Sequence of chain 1.G:
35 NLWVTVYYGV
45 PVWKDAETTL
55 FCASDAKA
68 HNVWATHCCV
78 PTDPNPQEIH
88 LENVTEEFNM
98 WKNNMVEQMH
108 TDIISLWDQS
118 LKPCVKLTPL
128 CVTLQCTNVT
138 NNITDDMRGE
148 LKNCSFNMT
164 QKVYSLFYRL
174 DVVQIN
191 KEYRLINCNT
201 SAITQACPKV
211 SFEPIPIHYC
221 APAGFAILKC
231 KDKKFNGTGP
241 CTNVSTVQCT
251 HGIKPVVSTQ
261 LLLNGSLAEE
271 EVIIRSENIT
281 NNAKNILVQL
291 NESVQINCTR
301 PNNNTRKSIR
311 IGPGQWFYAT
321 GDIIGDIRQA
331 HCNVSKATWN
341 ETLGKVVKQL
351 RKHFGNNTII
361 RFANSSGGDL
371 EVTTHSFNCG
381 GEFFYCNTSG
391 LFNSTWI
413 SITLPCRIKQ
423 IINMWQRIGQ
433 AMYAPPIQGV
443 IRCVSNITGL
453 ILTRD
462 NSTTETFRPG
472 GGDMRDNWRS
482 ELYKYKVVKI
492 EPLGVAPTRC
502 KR

Binding-site contacts:
Ligand atom O6 contacts residue SER293 of chain 1.G at 3.7 Å.
Ligand atom C7 contacts residue ASN264 of chain 1.G at 4.4 Å.
Ligand atom C1 contacts residue SER293 of chain 1.G at 3.8 Å.
Ligand atom N2 contacts residue ASN448 of chain 1.G at 3.0 Å (h-bond).
Ligand atom C6 contacts residue SER293 of chain 1.G at 4.3 Å.
Ligand atom C5 contacts residue SER293 of chain 1.G at 4.3 Å.
Ligand atom C1 contacts residue ASN448 of chain 1.G at 1.5 Å.
Ligand atom C8 contacts residue ASN264 of chain 1.G at 3.6 Å.
Ligand atom C5 contacts residue ASN448 of chain 1.G at 3.8 Å.
Ligand atom C8 contacts residue NAG1 of chain 1.BA at 3.3 Å.
Ligand atom O7 contacts residue ASN448 of chain 1.G at 3.6 Å (h-bond).
Ligand atom O5 contacts residue SER293 of chain 1.G at 3.1 Å (h-bond).
Ligand atom C7 contacts residue ASN448 of chain 1.G at 3.4 Å.
Ligand atom C4 contacts residue ASN448 of chain 1.G at 4.3 Å.
Ligand atom C3 contacts residue ASN448 of chain 1.G at 3.9 Å.
Ligand atom O5 contacts residue ASN448 of chain 1.G at 2.4 Å (h-bond).
Ligand atom C8 contacts residue ASN448 of chain 1.G at 3.8 Å.
Ligand atom C2 contacts residue ASN448 of chain 1.G at 2.5 Å.

The small molecule below binds the protein below.
Small molecule (SMILES): CC(=O)N[C@@H]1[C@@H](O)[C@H](O)[C@@H](CO)O[C@H]1O